Sequence of chain 1.D:
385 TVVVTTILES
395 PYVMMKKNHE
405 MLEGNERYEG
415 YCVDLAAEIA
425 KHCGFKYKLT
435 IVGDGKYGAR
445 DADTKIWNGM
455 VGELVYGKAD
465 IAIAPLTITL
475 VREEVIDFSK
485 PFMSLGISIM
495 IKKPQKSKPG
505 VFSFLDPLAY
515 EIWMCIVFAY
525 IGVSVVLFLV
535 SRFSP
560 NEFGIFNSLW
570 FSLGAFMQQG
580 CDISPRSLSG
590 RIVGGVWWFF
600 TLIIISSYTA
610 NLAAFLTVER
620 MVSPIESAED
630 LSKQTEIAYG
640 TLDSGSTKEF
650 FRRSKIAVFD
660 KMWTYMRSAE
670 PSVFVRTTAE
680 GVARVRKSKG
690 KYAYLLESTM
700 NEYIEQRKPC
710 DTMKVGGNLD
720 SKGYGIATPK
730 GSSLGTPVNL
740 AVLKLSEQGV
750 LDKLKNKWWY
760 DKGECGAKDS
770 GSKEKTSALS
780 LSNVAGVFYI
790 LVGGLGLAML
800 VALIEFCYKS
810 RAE

Binding-site contacts:
Ligand atom O contacts residue GLY644 of chain 1.D at 3.8 Å.
Ligand atom CG contacts residue SER645 of chain 1.D at 3.6 Å.
Ligand atom N contacts residue THR471 of chain 1.D at 3.5 Å (h-bond).
Ligand atom O contacts residue ARG476 of chain 1.D at 2.7 Å (salt-bridge).
Ligand atom OE2 contacts residue LEU641 of chain 1.D at 3.5 Å (h-bond).
Ligand atom CD contacts residue GLY644 of chain 1.D at 4.1 Å.
Ligand atom N contacts residue GLU696 of chain 1.D at 3.9 Å.
Ligand atom CA contacts residue TYR441 of chain 1.D at 3.9 Å (hydrophobic).
Ligand atom CG contacts residue TYR441 of chain 1.D at 4.2 Å (hydrophobic).
Ligand atom OE2 contacts residue GLY644 of chain 1.D at 3.3 Å.
Ligand atom OXT contacts residue TYR441 of chain 1.D at 3.3 Å.
Ligand atom CD contacts residue LEU641 of chain 1.D at 4.2 Å (hydrophobic).
Ligand atom OE1 contacts residue SER645 of chain 1.D at 3.3 Å (h-bond).
Ligand atom C contacts residue THR471 of chain 1.D at 3.4 Å.
Ligand atom O contacts residue THR471 of chain 1.D at 3.4 Å (h-bond).
Ligand atom O contacts residue SER645 of chain 1.D at 3.1 Å (h-bond).
Ligand atom N contacts residue PRO469 of chain 1.D at 3.1 Å (h-bond).
Ligand atom C contacts residue SER645 of chain 1.D at 4.1 Å.
Ligand atom CA contacts residue GLU696 of chain 1.D at 3.8 Å.
Ligand atom N contacts residue TYR723 of chain 1.D at 3.8 Å.
Ligand atom CA contacts residue SER645 of chain 1.D at 4.0 Å.
Ligand atom CD contacts residue THR646 of chain 1.D at 3.5 Å.
Ligand atom CG contacts residue GLY644 of chain 1.D at 3.7 Å.
Ligand atom OE2 contacts residue LYS647 of chain 1.D at 4.1 Å.
Ligand atom CB contacts residue TYR441 of chain 1.D at 3.6 Å (hydrophobic).
Ligand atom N contacts residue LEU470 of chain 1.D at 3.9 Å.
Ligand atom CB contacts residue GLU696 of chain 1.D at 4.2 Å.
Ligand atom CA contacts residue THR471 of chain 1.D at 3.3 Å.
Ligand atom OE1 contacts residue THR646 of chain 1.D at 3.3 Å.
Ligand atom OE1 contacts residue GLU696 of chain 1.D at 2.9 Å (salt-bridge).
Ligand atom OE2 contacts residue SER645 of chain 1.D at 2.6 Å (h-bond).
Ligand atom CD contacts residue GLU696 of chain 1.D at 4.0 Å.
Ligand atom C contacts residue TYR441 of chain 1.D at 4.0 Å (hydrophobic).
Ligand atom C contacts residue ARG476 of chain 1.D at 3.6 Å.
Ligand atom N contacts residue TYR441 of chain 1.D at 3.5 Å.
Ligand atom OXT contacts residue THR471 of chain 1.D at 3.4 Å (h-bond).
Ligand atom OE2 contacts residue THR646 of chain 1.D at 2.5 Å (h-bond).
Ligand atom CD contacts residue SER645 of chain 1.D at 3.2 Å.
Ligand atom OXT contacts residue LEU470 of chain 1.D at 3.5 Å.
Ligand atom OXT contacts residue ARG476 of chain 1.D at 3.4 Å (salt-bridge).

A small-molecule ligand and the protein it binds are described below.
Small molecule (SMILES): N[C@@H](CCC(=O)O)C(=O)O